Sequence of chain 2.B:
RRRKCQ

A small-molecule ligand and the protein it binds are described below.
Small molecule (SMILES): CN(CCS)C(=O)c1ccccc1

Binding-site contacts:
Ligand atom S01 contacts residue ILE224 of chain 2.A at 4.0 Å.
Ligand atom C11 contacts residue PRO172 of chain 2.A at 4.2 Å (hydrophobic).
Ligand atom O13 contacts residue PRO172 of chain 2.A at 3.8 Å.
Ligand atom C11 contacts residue ILE173 of chain 2.A at 4.0 Å (hydrophobic).
Ligand atom C08 contacts residue CYS7 of chain 2.B at 3.7 Å (hydrophobic).
Ligand atom C09 contacts residue CYS7 of chain 2.B at 3.9 Å (hydrophobic).
Ligand atom C10 contacts residue LYS127 of chain 2.A at 3.7 Å.
Ligand atom C02 contacts residue GLN8 of chain 2.B at 3.6 Å.
Ligand atom C09 contacts residue PHE124 of chain 2.A at 4.0 Å (hydrophobic).
Ligand atom N04 contacts residue ILE224 of chain 2.A at 4.1 Å.
Ligand atom C11 contacts residue GLY176 of chain 2.A at 4.5 Å.
Ligand atom C12 contacts residue PRO172 of chain 2.A at 3.5 Å (hydrophobic).
Ligand atom C07 contacts residue CYS7 of chain 2.B at 3.5 Å (hydrophobic).
Ligand atom C06 contacts residue ILE224 of chain 2.A at 4.0 Å (hydrophobic).
Ligand atom C09 contacts residue SER50 of chain 2.A at 4.4 Å.
Ligand atom C06 contacts residue CYS7 of chain 2.B at 4.1 Å (hydrophobic).
Ligand atom C05 contacts residue ILE224 of chain 2.A at 3.9 Å (hydrophobic).
Ligand atom C09 contacts residue LYS127 of chain 2.A at 4.4 Å.
Ligand atom C02 contacts residue CYS7 of chain 2.B at 3.0 Å (hydrophobic).
Ligand atom C03 contacts residue CYS7 of chain 2.B at 3.2 Å (hydrophobic).
Ligand atom C10 contacts residue PHE124 of chain 2.A at 3.9 Å (hydrophobic).
Ligand atom S01 contacts residue GLY176 of chain 2.A at 3.7 Å.
Ligand atom C11 contacts residue CYS7 of chain 2.B at 3.5 Å (hydrophobic).
Ligand atom O13 contacts residue ILE224 of chain 2.A at 3.8 Å.
Ligand atom S01 contacts residue GLN8 of chain 2.B at 4.4 Å.
Ligand atom S01 contacts residue CYS7 of chain 2.B at 2.0 Å (h-bond).
Ligand atom C12 contacts residue ILE173 of chain 2.A at 4.1 Å (hydrophobic).
Ligand atom C03 contacts residue GLN8 of chain 2.B at 3.3 Å.
Ligand atom N04 contacts residue GLN8 of chain 2.B at 4.5 Å.
Ligand atom C12 contacts residue CYS7 of chain 2.B at 3.4 Å (hydrophobic).
Ligand atom C10 contacts residue CYS7 of chain 2.B at 3.8 Å (hydrophobic).
Ligand atom C11 contacts residue LYS127 of chain 2.A at 3.8 Å.
Ligand atom N04 contacts residue CYS7 of chain 2.B at 4.0 Å.
Ligand atom C02 contacts residue ILE224 of chain 2.A at 4.3 Å (hydrophobic).
Ligand atom C12 contacts residue GLY176 of chain 2.A at 4.4 Å.
Ligand atom C02 contacts residue LEU227 of chain 2.A at 4.2 Å (hydrophobic).

Sequence of chain 2.A:
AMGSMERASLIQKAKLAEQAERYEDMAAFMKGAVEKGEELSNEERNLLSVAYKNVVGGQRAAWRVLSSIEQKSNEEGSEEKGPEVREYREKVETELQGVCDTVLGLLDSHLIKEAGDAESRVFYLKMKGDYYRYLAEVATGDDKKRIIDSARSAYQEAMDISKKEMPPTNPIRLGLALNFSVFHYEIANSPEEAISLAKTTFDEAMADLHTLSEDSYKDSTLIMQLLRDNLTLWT